Sequence of chain 7.D:
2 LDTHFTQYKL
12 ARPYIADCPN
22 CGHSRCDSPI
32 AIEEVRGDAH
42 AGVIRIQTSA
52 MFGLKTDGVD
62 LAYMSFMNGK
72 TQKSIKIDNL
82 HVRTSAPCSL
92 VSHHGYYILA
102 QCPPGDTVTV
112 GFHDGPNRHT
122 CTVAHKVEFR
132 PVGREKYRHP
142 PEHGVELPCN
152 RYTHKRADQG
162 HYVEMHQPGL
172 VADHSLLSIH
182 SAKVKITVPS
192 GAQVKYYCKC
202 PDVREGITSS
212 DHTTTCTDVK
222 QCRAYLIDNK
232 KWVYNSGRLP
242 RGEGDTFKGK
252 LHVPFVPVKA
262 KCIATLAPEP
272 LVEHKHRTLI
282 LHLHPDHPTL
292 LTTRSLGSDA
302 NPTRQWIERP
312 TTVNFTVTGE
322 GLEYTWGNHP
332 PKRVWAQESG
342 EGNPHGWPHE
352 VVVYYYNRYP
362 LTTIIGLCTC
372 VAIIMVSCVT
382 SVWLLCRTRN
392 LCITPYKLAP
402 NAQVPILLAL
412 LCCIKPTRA

Binding-site contacts:
Ligand atom C6 contacts residue LEU62 of chain 7.D at 3.5 Å (hydrophobic).
Ligand atom O5 contacts residue HIS155 of chain 7.D at 3.6 Å.
Ligand atom O5B contacts residue LYS156 of chain 7.D at 3.3 Å.
Ligand atom O3 contacts residue LYS156 of chain 7.D at 3.0 Å.
Ligand atom C5 contacts residue HIS155 of chain 7.D at 4.0 Å.
Ligand atom C3 contacts residue LYS156 of chain 7.D at 4.0 Å.
Ligand atom O3 contacts residue ALA158 of chain 7.D at 3.0 Å (h-bond).
Ligand atom OAF contacts residue ARG157 of chain 7.D at 2.8 Å (salt-bridge).
Ligand atom O4 contacts residue LYS156 of chain 7.D at 3.5 Å.
Ligand atom O6A contacts residue LEU62 of chain 7.D at 3.4 Å.
Ligand atom O6A contacts residue SER93 of chain 7.D at 3.2 Å.
Ligand atom C4 contacts residue LYS156 of chain 7.D at 4.0 Å.
Ligand atom OAF contacts residue THR4 of chain 7.D at 2.9 Å (h-bond).
Ligand atom SAG contacts residue THR4 of chain 7.D at 3.9 Å.
Ligand atom C6 contacts residue HIS94 of chain 7.D at 3.9 Å.
Ligand atom O5 contacts residue LYS156 of chain 7.D at 3.4 Å.
Ligand atom OAH contacts residue THR4 of chain 7.D at 3.7 Å.
Ligand atom OAH contacts residue ARG157 of chain 7.D at 3.1 Å (salt-bridge).
Ligand atom C3 contacts residue ALA158 of chain 7.D at 4.0 Å (hydrophobic).
Ligand atom O6A contacts residue HIS94 of chain 7.D at 3.2 Å (h-bond).
Ligand atom SAG contacts residue ARG157 of chain 7.D at 3.6 Å (salt-bridge).
Ligand atom C3 contacts residue ARG157 of chain 7.D at 3.7 Å.
Ligand atom O4 contacts residue HIS155 of chain 7.D at 3.5 Å (h-bond).
Ligand atom O6B contacts residue HIS94 of chain 7.D at 4.0 Å.
Ligand atom O5 contacts residue ARG157 of chain 7.D at 3.8 Å.
Ligand atom C6 contacts residue HIS155 of chain 7.D at 3.4 Å.
Ligand atom O6A contacts residue HIS155 of chain 7.D at 3.8 Å.
Ligand atom O3 contacts residue ARG157 of chain 7.D at 3.3 Å (salt-bridge).
Ligand atom O6B contacts residue LEU62 of chain 7.D at 4.0 Å.
Ligand atom C2 contacts residue ALA158 of chain 7.D at 3.7 Å (hydrophobic).
Ligand atom OBI contacts residue LYS156 of chain 7.D at 4.0 Å.
Ligand atom OAH contacts residue ASP3 of chain 7.D at 4.0 Å.
Ligand atom O6B contacts residue ARG157 of chain 7.D at 3.3 Å (salt-bridge).
Ligand atom C6 contacts residue SER93 of chain 7.D at 4.0 Å.
Ligand atom O6B contacts residue LYS156 of chain 7.D at 3.3 Å.
Ligand atom OAH contacts residue LEU2 of chain 7.D at 2.8 Å (h-bond).
Ligand atom O6B contacts residue HIS155 of chain 7.D at 3.3 Å (h-bond).
Ligand atom O4 contacts residue SER93 of chain 7.D at 3.0 Å (h-bond).
Ligand atom OAF contacts residue ALA158 of chain 7.D at 3.3 Å.
Ligand atom C5 contacts residue LEU62 of chain 7.D at 3.8 Å (hydrophobic).

This small molecule binds to this protein.
Small molecule (SMILES): O=C(O)[C@@H]1O[C@H](O[C@H]2[C@@H](OS(=O)(=O)O)O[C@@H](O)[C@H](NS(=O)(=O)O)[C@H]2O)[C@@H](OS(=O)(=O)O)[C@H](O)[C@@H]1O